The small molecule below binds the protein below.
Small molecule (SMILES): CSC[C@H]1O[C@@H](n2cnc3c(N)ncnc32)[C@H](O)[C@@H]1O

Binding-site contacts:
Ligand atom C4' contacts residue GLY54 of chain 1.A at 3.5 Å.
Ligand atom C5 contacts residue LYS76 of chain 1.A at 3.7 Å.
Ligand atom N3 contacts residue LYS76 of chain 1.A at 3.4 Å (salt-bridge).
Ligand atom CS contacts residue ASN117 of chain 1.A at 3.3 Å.
Ligand atom N7 contacts residue PRO119 of chain 1.A at 3.6 Å.
Ligand atom O2' contacts residue PHE25 of chain 1.A at 3.6 Å.
Ligand atom C2 contacts residue ILE74 of chain 1.A at 3.5 Å (hydrophobic).
Ligand atom S5' contacts residue GLY26 of chain 1.A at 3.6 Å.
Ligand atom C1' contacts residue GLU75 of chain 1.A at 3.3 Å.
Ligand atom N1 contacts residue LYS76 of chain 1.A at 3.7 Å.
Ligand atom C6 contacts residue LYS76 of chain 1.A at 3.6 Å.
Ligand atom O4' contacts residue GLY54 of chain 1.A at 3.1 Å.
Ligand atom C8 contacts residue PHE25 of chain 1.A at 3.0 Å (hydrophobic).
Ligand atom C5' contacts residue GLY26 of chain 1.A at 3.6 Å.
Ligand atom N6 contacts residue ALA100 of chain 1.A at 3.7 Å.
Ligand atom C8 contacts residue PRO119 of chain 1.A at 3.5 Å (hydrophobic).
Ligand atom N3 contacts residue ILE74 of chain 1.A at 3.7 Å.
Ligand atom C1' contacts residue GLY54 of chain 1.A at 3.7 Å.
Ligand atom C2' contacts residue GLU75 of chain 1.A at 3.4 Å.
Ligand atom O4' contacts residue PRO119 of chain 1.A at 3.5 Å.
Ligand atom N6 contacts residue ASP99 of chain 1.A at 2.7 Å (salt-bridge).
Ligand atom N1 contacts residue ALA100 of chain 1.A at 2.8 Å (h-bond).
Ligand atom O3' contacts residue LEU80 of chain 1.A at 3.7 Å.
Ligand atom N9 contacts residue PRO119 of chain 1.A at 3.7 Å.
Ligand atom O3' contacts residue GLU75 of chain 1.A at 2.8 Å (salt-bridge).
Ligand atom CS contacts residue GLY26 of chain 1.A at 3.5 Å.
Ligand atom CS contacts residue LEU118 of chain 1.A at 3.7 Å (hydrophobic).
Ligand atom S5' contacts residue ASN28 of chain 1.A at 3.5 Å (h-bond).
Ligand atom O2' contacts residue GLU75 of chain 1.A at 2.6 Å (salt-bridge).
Ligand atom N7 contacts residue HIS121 of chain 1.A at 3.6 Å.
Ligand atom C6 contacts residue ALA100 of chain 1.A at 3.7 Å (hydrophobic).
Ligand atom O3' contacts residue GLY56 of chain 1.A at 3.1 Å.
Ligand atom CS contacts residue ASN28 of chain 1.A at 3.4 Å.
Ligand atom C2 contacts residue ALA100 of chain 1.A at 3.6 Å (hydrophobic).
Ligand atom C3' contacts residue GLN27 of chain 1.A at 3.7 Å.
Ligand atom N6 contacts residue LYS76 of chain 1.A at 3.7 Å.
Ligand atom C2' contacts residue GLN27 of chain 1.A at 3.6 Å.
Ligand atom C2' contacts residue PHE25 of chain 1.A at 3.5 Å (hydrophobic).
Ligand atom C2 contacts residue LYS76 of chain 1.A at 3.5 Å.
Ligand atom O2' contacts residue GLN27 of chain 1.A at 2.8 Å (h-bond).

Sequence of chain 1.A:
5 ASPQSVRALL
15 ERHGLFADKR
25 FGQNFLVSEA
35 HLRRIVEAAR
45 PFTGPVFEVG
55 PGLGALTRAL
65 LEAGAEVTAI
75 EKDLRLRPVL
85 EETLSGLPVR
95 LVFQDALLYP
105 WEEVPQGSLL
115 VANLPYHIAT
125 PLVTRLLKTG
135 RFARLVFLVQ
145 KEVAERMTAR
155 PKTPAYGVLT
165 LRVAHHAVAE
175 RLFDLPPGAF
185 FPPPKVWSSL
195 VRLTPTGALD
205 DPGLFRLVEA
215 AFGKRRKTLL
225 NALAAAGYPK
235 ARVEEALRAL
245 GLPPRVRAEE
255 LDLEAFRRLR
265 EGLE